Sequence of chain 2.V:
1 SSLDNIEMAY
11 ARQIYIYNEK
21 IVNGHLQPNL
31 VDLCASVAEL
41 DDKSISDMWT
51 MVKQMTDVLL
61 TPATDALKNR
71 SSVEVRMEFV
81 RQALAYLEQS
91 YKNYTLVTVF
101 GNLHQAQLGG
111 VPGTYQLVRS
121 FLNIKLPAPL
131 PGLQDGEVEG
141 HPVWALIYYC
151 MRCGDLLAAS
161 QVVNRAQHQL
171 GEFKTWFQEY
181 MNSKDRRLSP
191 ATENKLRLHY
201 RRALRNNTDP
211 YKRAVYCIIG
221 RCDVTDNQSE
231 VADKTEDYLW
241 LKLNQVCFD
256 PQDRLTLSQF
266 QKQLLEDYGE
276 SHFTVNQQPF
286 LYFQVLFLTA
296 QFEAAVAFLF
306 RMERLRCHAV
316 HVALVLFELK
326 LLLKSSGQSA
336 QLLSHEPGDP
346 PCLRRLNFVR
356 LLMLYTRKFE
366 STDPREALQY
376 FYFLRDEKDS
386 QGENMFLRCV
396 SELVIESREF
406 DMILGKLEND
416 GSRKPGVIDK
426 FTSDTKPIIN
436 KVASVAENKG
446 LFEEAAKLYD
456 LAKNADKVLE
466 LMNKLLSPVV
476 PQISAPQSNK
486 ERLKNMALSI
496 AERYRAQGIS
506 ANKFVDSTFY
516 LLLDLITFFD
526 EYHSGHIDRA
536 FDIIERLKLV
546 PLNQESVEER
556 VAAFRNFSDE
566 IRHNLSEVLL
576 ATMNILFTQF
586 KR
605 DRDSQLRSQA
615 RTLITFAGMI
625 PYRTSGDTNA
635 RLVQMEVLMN

Binding-site contacts:
Ligand atom O contacts residue THR235 of chain 2.V at 3.1 Å (h-bond).
Ligand atom CG contacts residue ASP233 of chain 2.V at 3.0 Å.
Ligand atom CD1 contacts residue TYR94 of chain 2.V at 3.5 Å (hydrophobic).
Ligand atom CG contacts residue HIS277 of chain 2.V at 3.8 Å.
Ligand atom C contacts residue TYR94 of chain 2.V at 4.0 Å (hydrophobic).
Ligand atom O contacts residue ASN281 of chain 2.V at 2.6 Å (h-bond).
Ligand atom CG contacts residue LYS234 of chain 2.V at 3.3 Å.
Ligand atom N contacts residue ASN227 of chain 2.V at 3.0 Å (h-bond).
Ligand atom O contacts residue ASN227 of chain 2.V at 3.6 Å.
Ligand atom O contacts residue TYR94 of chain 2.V at 2.9 Å.
Ligand atom CG1 contacts residue VAL280 of chain 2.V at 4.0 Å (hydrophobic).
Ligand atom O contacts residue LYS234 of chain 2.V at 3.6 Å.
Ligand atom CG2 contacts residue PHE278 of chain 2.V at 3.7 Å (hydrophobic).
Ligand atom N contacts residue THR235 of chain 2.V at 3.9 Å.
Ligand atom CD1 contacts residue TYR91 of chain 2.V at 3.9 Å (hydrophobic).
Ligand atom N contacts residue THR235 of chain 2.V at 3.5 Å (h-bond).
Ligand atom CA contacts residue THR235 of chain 2.V at 3.6 Å.
Ligand atom C contacts residue THR235 of chain 2.V at 3.6 Å.
Ligand atom CD contacts residue HIS277 of chain 2.V at 3.9 Å.
Ligand atom CG2 contacts residue HIS277 of chain 2.V at 3.3 Å.
Ligand atom CG2 contacts residue ASN281 of chain 2.V at 3.6 Å.
Ligand atom CG1 contacts residue TYR94 of chain 2.V at 3.8 Å (hydrophobic).
Ligand atom N contacts residue TYR273 of chain 2.V at 3.9 Å.
Ligand atom C contacts residue LEU286 of chain 2.V at 3.8 Å (hydrophobic).
Ligand atom C contacts residue THR235 of chain 2.V at 3.6 Å.
Ligand atom CA contacts residue ASN227 of chain 2.V at 3.7 Å.
Ligand atom CB contacts residue ASP233 of chain 2.V at 3.0 Å.
Ligand atom CB contacts residue HIS277 of chain 2.V at 3.7 Å.
Ligand atom CG contacts residue TYR273 of chain 2.V at 3.6 Å (hydrophobic).
Ligand atom O contacts residue LEU286 of chain 2.V at 3.2 Å.
Ligand atom C contacts residue ASN227 of chain 2.V at 3.5 Å.
Ligand atom C contacts residue ASN281 of chain 2.V at 3.8 Å.
Ligand atom CG2 contacts residue LEU286 of chain 2.V at 3.7 Å (hydrophobic).
Ligand atom O contacts residue HIS277 of chain 2.V at 3.4 Å.
Ligand atom C contacts residue THR235 of chain 2.V at 3.6 Å.
Ligand atom O contacts residue THR235 of chain 2.V at 3.0 Å (h-bond).
Ligand atom CB contacts residue LEU286 of chain 2.V at 3.9 Å (hydrophobic).
Ligand atom CD contacts residue TYR273 of chain 2.V at 3.3 Å (hydrophobic).
Ligand atom CB contacts residue TYR238 of chain 2.V at 3.6 Å (hydrophobic).
Ligand atom CG2 contacts residue GLU236 of chain 2.V at 3.3 Å.

The small molecule below binds the protein below.
Small molecule (SMILES): CC[C@H](C)[C@H](NC(=O)[C@H](CO)NC(=O)[C@H](CCCN=C(N)N)NC(=O)[C@@H](NC(=O)[C@@H]1CCCN1C(=O)[C@@H]1CCCN1C(=O)[C@H](C)N)C(C)C)C(=O)N[C@H](C=O)Cc1ccc(O)cc1